Sequence of chain 1.A:
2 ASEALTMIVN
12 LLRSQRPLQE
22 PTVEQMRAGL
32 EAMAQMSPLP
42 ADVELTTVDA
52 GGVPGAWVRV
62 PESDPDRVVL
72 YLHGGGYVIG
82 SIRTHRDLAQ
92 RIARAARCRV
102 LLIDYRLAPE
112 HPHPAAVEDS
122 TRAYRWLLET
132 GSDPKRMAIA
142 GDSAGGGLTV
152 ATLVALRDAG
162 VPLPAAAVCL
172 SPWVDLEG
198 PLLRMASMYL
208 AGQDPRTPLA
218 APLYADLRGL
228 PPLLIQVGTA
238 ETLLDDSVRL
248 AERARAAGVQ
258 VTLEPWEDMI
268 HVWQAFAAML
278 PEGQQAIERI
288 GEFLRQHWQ

Binding-site contacts:
Ligand atom O5 contacts residue PRO163 of chain 1.A at 3.6 Å.
Ligand atom C20 contacts residue PRO163 of chain 1.A at 4.2 Å (hydrophobic).
Ligand atom C19 contacts residue LEU164 of chain 1.A at 4.5 Å (hydrophobic).
Ligand atom C8 contacts residue GLY226 of chain 1.A at 4.0 Å.
Ligand atom C17 contacts residue ARG158 of chain 1.A at 4.0 Å.
Ligand atom C18 contacts residue PRO163 of chain 1.A at 4.2 Å (hydrophobic).
Ligand atom C17 contacts residue VAL162 of chain 1.A at 3.8 Å (hydrophobic).
Ligand atom C19 contacts residue VAL162 of chain 1.A at 4.5 Å (hydrophobic).
Ligand atom C18 contacts residue LEU164 of chain 1.A at 4.1 Å (hydrophobic).
Ligand atom C16 contacts residue ARG158 of chain 1.A at 4.5 Å.
Ligand atom C20 contacts residue LEU164 of chain 1.A at 3.7 Å (hydrophobic).
Ligand atom C7 contacts residue GLY226 of chain 1.A at 3.6 Å.
Ligand atom C18 contacts residue VAL162 of chain 1.A at 3.3 Å (hydrophobic).
Ligand atom O5 contacts residue LEU164 of chain 1.A at 3.6 Å.
Ligand atom O4 contacts residue LEU164 of chain 1.A at 3.6 Å.
Ligand atom C17 contacts residue GLY161 of chain 1.A at 4.4 Å.

The protein below binds the small molecule below.
Small molecule (SMILES): O=C(O)c1ccccc1C1c2ccc(O)cc2Oc2cc(O)ccc21